This protein binds this small molecule.
Small molecule (SMILES): COc1c(F)c(F)cc(C(=O)O)c1F

Sequence of chain 1.B:
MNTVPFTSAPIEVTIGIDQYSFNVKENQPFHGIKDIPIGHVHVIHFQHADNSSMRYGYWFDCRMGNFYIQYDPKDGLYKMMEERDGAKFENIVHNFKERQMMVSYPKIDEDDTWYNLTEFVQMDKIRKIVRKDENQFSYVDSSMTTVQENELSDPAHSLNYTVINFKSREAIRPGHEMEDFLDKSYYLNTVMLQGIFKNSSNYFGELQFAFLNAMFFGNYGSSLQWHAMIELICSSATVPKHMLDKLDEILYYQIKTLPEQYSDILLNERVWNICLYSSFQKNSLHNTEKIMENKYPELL

Binding-site contacts:
Ligand atom C contacts residue THR11 of chain 1.B at 3.5 Å.
Ligand atom C3 contacts residue LYS92 of chain 1.B at 4.2 Å.
Ligand atom F1 contacts residue GLU87 of chain 1.B at 2.9 Å.
Ligand atom C1 contacts residue TYR72 of chain 1.B at 3.8 Å (hydrophobic).
Ligand atom C7 contacts residue LYS92 of chain 1.B at 3.9 Å.
Ligand atom C contacts residue ILE96 of chain 1.B at 4.2 Å (hydrophobic).
Ligand atom C7 contacts residue GLN74 of chain 1.B at 4.1 Å.
Ligand atom C3 contacts residue TYR72 of chain 1.B at 3.6 Å (hydrophobic).
Ligand atom O2 contacts residue LYS92 of chain 1.B at 2.9 Å (salt-bridge).
Ligand atom C2 contacts residue GLN74 of chain 1.B at 4.0 Å.
Ligand atom O contacts residue THR11 of chain 1.B at 3.4 Å (h-bond).
Ligand atom C4 contacts residue LYS92 of chain 1.B at 3.9 Å.
Ligand atom F2 contacts residue THR11 of chain 1.B at 3.1 Å.
Ligand atom C4 contacts residue GLU87 of chain 1.B at 2.8 Å.
Ligand atom C contacts residue PHE100 of chain 1.B at 4.1 Å (hydrophobic).
Ligand atom F2 contacts residue GLN74 of chain 1.B at 3.2 Å.
Ligand atom C2 contacts residue TYR72 of chain 1.B at 3.8 Å (hydrophobic).
Ligand atom C3 contacts residue GLU87 of chain 1.B at 4.0 Å.
Ligand atom C contacts residue PRO9 of chain 1.B at 3.8 Å (hydrophobic).
Ligand atom C5 contacts residue GLU87 of chain 1.B at 3.3 Å.
Ligand atom F contacts residue TYR72 of chain 1.B at 3.7 Å.
Ligand atom C contacts residue TYR72 of chain 1.B at 4.0 Å (hydrophobic).
Ligand atom O2 contacts residue TYR72 of chain 1.B at 4.1 Å.
Ligand atom C2 contacts residue THR11 of chain 1.B at 3.8 Å.
Ligand atom O1 contacts residue TYR72 of chain 1.B at 4.0 Å.
Ligand atom O1 contacts residue GLN74 of chain 1.B at 3.1 Å (h-bond).
Ligand atom C1 contacts residue THR11 of chain 1.B at 3.9 Å.
Ligand atom O contacts residue ILE96 of chain 1.B at 4.1 Å.
Ligand atom F contacts residue ILE96 of chain 1.B at 3.4 Å.
Ligand atom C5 contacts residue TYR72 of chain 1.B at 3.7 Å (hydrophobic).
Ligand atom C4 contacts residue TYR72 of chain 1.B at 3.6 Å (hydrophobic).
Ligand atom C6 contacts residue ILE96 of chain 1.B at 4.2 Å (hydrophobic).
Ligand atom C contacts residue PHE10 of chain 1.B at 3.5 Å (hydrophobic).
Ligand atom F1 contacts residue TYR72 of chain 1.B at 3.6 Å.
Ligand atom F contacts residue PRO9 of chain 1.B at 3.4 Å.
Ligand atom F1 contacts residue PHE93 of chain 1.B at 3.6 Å.
Ligand atom C6 contacts residue TYR72 of chain 1.B at 3.7 Å (hydrophobic).
Ligand atom C7 contacts residue TYR72 of chain 1.B at 3.8 Å (hydrophobic).
Ligand atom F contacts residue PHE93 of chain 1.B at 4.2 Å.
Ligand atom O2 contacts residue GLU87 of chain 1.B at 3.9 Å.